This small molecule binds to this protein.
Small molecule (SMILES): COc1ccc([C@@H]2C[C@H]2COC(=O)N[C@@H](CC(C)C)C(=O)N[C@@H](C[C@@H]2CCNC2=O)[C@H](O)S(=O)(=O)O)cc1

Binding-site contacts:
Ligand atom C04 contacts residue IRW1 of chain 1.F at 0.2 Å.
Ligand atom O33 contacts residue IRW1 of chain 1.F at 0.7 Å (h-bond).
Ligand atom N18 contacts residue IRW1 of chain 1.F at 0.1 Å (h-bond).
Ligand atom C08 contacts residue IRW1 of chain 1.F at 0.2 Å.
Ligand atom C22 contacts residue IRW1 of chain 1.F at 0.1 Å.
Ligand atom N18 contacts residue GLN193 of chain 1.B at 2.7 Å (h-bond).
Ligand atom C19 contacts residue IRW1 of chain 1.F at 0.4 Å.
Ligand atom O02 contacts residue CYS149 of chain 1.B at 2.6 Å (h-bond).
Ligand atom C12 contacts residue IRW1 of chain 1.F at 0.2 Å.
Ligand atom N07 contacts residue GLU170 of chain 1.B at 3.2 Å (salt-bridge).
Ligand atom C01 contacts residue CYS149 of chain 1.B at 1.8 Å (hydrophobic).
Ligand atom C23 contacts residue IRW1 of chain 1.F at 0.1 Å.
Ligand atom O20 contacts residue IRW1 of chain 1.F at 0.5 Å (h-bond).
Ligand atom O10 contacts residue HIS167 of chain 1.B at 2.7 Å (h-bond).
Ligand atom C03 contacts residue IRW1 of chain 1.F at 0.2 Å.
Ligand atom O34 contacts residue IRW1 of chain 1.F at 0.2 Å (h-bond).
Ligand atom O10 contacts residue IRW1 of chain 1.F at 0.8 Å (h-bond).
Ligand atom C17 contacts residue IRW1 of chain 1.F at 0.1 Å.
Ligand atom N07 contacts residue IRW1 of chain 1.F at 0.3 Å (h-bond).
Ligand atom C05 contacts residue IRW1 of chain 1.F at 0.2 Å.
Ligand atom N11 contacts residue IRW1 of chain 1.F at 0.2 Å (h-bond).
Ligand atom C03 contacts residue CYS149 of chain 1.B at 2.7 Å (hydrophobic).
Ligand atom N07 contacts residue PHE144 of chain 1.B at 3.2 Å (h-bond).
Ligand atom C09 contacts residue IRW1 of chain 1.F at 0.2 Å.
Ligand atom C04 contacts residue CYS149 of chain 1.B at 3.2 Å (hydrophobic).
Ligand atom C01 contacts residue IRW1 of chain 1.F at 0.1 Å.
Ligand atom N11 contacts residue HIS168 of chain 1.B at 3.0 Å (h-bond).
Ligand atom C21 contacts residue IRW1 of chain 1.F at 0.2 Å.
Ligand atom C16 contacts residue IRW1 of chain 1.F at 0.1 Å.
Ligand atom N11 contacts residue CYS149 of chain 1.B at 3.0 Å (h-bond).
Ligand atom O20 contacts residue GLN193 of chain 1.B at 3.1 Å (h-bond).
Ligand atom O02 contacts residue IRW1 of chain 1.F at 1.3 Å.
Ligand atom C13 contacts residue IRW1 of chain 1.F at 0.1 Å.
Ligand atom O33 contacts residue MET169 of chain 1.B at 3.2 Å.
Ligand atom C24 contacts residue IRW1 of chain 1.F at 0.1 Å.
Ligand atom C06 contacts residue IRW1 of chain 1.F at 0.5 Å.
Ligand atom O02 contacts residue HIS45 of chain 1.B at 2.9 Å (h-bond).
Ligand atom O33 contacts residue GLU170 of chain 1.B at 2.8 Å (salt-bridge).
Ligand atom C15 contacts residue IRW1 of chain 1.F at 0.1 Å.
Ligand atom C14 contacts residue IRW1 of chain 1.F at 0.1 Å.

Sequence of chain 1.B:
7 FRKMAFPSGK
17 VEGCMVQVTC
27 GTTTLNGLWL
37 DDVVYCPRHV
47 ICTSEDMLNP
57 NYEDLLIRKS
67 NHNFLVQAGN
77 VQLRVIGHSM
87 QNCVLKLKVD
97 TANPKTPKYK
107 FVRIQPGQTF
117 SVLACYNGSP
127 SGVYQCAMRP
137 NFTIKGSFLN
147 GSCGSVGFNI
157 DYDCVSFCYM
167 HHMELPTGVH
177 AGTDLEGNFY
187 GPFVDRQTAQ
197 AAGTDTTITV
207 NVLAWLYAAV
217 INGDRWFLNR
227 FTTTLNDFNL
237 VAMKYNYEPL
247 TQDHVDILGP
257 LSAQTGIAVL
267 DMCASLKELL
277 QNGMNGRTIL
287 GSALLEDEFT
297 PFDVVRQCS